Sequence of chain 1.C:
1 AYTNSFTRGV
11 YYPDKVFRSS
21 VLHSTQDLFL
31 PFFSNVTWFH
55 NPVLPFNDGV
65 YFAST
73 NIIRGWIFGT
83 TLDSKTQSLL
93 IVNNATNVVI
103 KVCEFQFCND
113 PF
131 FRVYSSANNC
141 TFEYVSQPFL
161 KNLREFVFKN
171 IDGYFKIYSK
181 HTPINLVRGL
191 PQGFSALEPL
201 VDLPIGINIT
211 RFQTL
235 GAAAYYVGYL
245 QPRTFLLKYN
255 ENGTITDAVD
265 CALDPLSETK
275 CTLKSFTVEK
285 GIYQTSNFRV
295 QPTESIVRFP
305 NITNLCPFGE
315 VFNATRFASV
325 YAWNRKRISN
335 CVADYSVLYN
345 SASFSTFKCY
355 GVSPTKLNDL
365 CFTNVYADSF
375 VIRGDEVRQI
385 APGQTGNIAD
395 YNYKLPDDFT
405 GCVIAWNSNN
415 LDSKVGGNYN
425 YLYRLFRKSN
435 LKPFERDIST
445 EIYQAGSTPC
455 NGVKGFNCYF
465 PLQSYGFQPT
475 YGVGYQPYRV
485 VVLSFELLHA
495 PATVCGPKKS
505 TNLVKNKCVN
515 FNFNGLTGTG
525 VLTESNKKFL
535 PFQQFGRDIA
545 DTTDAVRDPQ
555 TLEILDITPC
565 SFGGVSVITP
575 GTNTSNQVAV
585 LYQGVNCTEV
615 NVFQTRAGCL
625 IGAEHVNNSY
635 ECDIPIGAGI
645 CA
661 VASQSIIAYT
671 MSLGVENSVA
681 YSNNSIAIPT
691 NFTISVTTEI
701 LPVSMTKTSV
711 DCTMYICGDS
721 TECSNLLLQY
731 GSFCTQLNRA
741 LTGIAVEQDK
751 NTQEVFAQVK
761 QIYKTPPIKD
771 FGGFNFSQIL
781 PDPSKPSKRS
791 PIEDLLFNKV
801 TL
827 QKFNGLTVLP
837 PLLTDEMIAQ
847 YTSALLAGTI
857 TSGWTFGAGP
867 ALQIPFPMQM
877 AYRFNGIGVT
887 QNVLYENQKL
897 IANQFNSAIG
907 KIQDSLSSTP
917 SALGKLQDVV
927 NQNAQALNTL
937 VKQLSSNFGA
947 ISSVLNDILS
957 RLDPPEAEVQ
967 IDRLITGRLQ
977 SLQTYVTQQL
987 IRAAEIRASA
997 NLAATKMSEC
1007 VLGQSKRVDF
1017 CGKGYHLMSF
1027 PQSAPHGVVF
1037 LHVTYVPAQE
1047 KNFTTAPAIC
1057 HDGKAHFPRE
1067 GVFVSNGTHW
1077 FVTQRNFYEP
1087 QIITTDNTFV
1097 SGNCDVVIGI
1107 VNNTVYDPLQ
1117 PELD

Binding-site contacts:
Ligand atom C3 contacts residue ASN691 of chain 1.C at 3.8 Å.
Ligand atom C7 contacts residue ASN691 of chain 1.C at 3.6 Å.
Ligand atom N2 contacts residue ASN691 of chain 1.C at 2.9 Å (h-bond).
Ligand atom O5 contacts residue ASN691 of chain 1.C at 2.4 Å (h-bond).
Ligand atom C4 contacts residue LEU896 of chain 1.C at 4.4 Å (hydrophobic).
Ligand atom C4 contacts residue ASN691 of chain 1.C at 4.2 Å.
Ligand atom C2 contacts residue GLN1045 of chain 1.C at 4.3 Å.
Ligand atom C8 contacts residue LEU896 of chain 1.C at 4.2 Å (hydrophobic).
Ligand atom C2 contacts residue ASN691 of chain 1.C at 2.5 Å.
Ligand atom O7 contacts residue LEU896 of chain 1.C at 3.4 Å.
Ligand atom C6 contacts residue GLN900 of chain 1.C at 3.8 Å.
Ligand atom C5 contacts residue ASN691 of chain 1.C at 3.7 Å.
Ligand atom O4 contacts residue LEU896 of chain 1.C at 3.9 Å.
Ligand atom C3 contacts residue LEU896 of chain 1.C at 4.4 Å (hydrophobic).
Ligand atom C5 contacts residue GLN900 of chain 1.C at 4.1 Å.
Ligand atom C5 contacts residue LEU896 of chain 1.C at 3.8 Å (hydrophobic).
Ligand atom O7 contacts residue GLN1045 of chain 1.C at 4.2 Å.
Ligand atom C6 contacts residue LEU896 of chain 1.C at 4.2 Å (hydrophobic).
Ligand atom C1 contacts residue LEU896 of chain 1.C at 4.3 Å (hydrophobic).
Ligand atom C7 contacts residue LEU896 of chain 1.C at 3.9 Å (hydrophobic).
Ligand atom C1 contacts residue GLN1045 of chain 1.C at 4.0 Å.
Ligand atom O5 contacts residue GLN1045 of chain 1.C at 4.3 Å.
Ligand atom O5 contacts residue GLN900 of chain 1.C at 4.4 Å.
Ligand atom O7 contacts residue ASN691 of chain 1.C at 3.9 Å.
Ligand atom C1 contacts residue ASN691 of chain 1.C at 1.4 Å.

This protein binds this small molecule.
Small molecule (SMILES): CC(=O)N[C@H]1[C@H](O[C@H]2[C@H](O)[C@@H](NC(C)=O)CO[C@@H]2CO)O[C@H](CO)[C@@H](O)[C@@H]1O